The protein below binds the small molecule below.
Small molecule (SMILES): CC(=O)N[C@@H]1[C@@H](O)[C@H](O)[C@@H](CO)O[C@H]1O

Sequence of chain 2.A:
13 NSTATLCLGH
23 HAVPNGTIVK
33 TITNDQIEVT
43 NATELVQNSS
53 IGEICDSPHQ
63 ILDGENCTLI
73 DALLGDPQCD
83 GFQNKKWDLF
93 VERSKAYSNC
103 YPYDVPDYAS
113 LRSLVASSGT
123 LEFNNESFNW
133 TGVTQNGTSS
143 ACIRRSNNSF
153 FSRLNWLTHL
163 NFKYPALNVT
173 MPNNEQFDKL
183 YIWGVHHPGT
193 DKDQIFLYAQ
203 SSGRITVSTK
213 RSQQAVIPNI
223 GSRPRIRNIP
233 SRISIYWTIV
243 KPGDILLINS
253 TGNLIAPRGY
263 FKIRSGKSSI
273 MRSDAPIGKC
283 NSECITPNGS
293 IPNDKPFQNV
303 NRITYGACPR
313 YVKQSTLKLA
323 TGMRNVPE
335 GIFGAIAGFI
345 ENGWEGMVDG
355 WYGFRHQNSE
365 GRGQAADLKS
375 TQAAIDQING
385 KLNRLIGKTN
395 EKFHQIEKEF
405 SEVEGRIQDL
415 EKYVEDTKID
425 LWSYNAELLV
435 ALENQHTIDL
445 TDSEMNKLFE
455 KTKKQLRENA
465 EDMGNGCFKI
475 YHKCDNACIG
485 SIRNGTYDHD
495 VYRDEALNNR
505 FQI

Binding-site contacts:
Ligand atom O7 contacts residue ASN488 of chain 2.A at 4.0 Å.
Ligand atom N2 contacts residue ASN488 of chain 2.A at 3.1 Å (h-bond).
Ligand atom N2 contacts residue THR490 of chain 2.A at 3.7 Å.
Ligand atom O5 contacts residue THR490 of chain 2.A at 4.0 Å.
Ligand atom C1 contacts residue ASN488 of chain 2.A at 1.4 Å.
Ligand atom C7 contacts residue ASN488 of chain 2.A at 3.8 Å.
Ligand atom C5 contacts residue ALA481 of chain 2.A at 4.3 Å (hydrophobic).
Ligand atom O5 contacts residue GLY484 of chain 2.A at 3.4 Å (h-bond).
Ligand atom C1 contacts residue GLY484 of chain 2.A at 4.0 Å.
Ligand atom C6 contacts residue GLY484 of chain 2.A at 4.0 Å.
Ligand atom O5 contacts residue SER485 of chain 2.A at 3.6 Å (h-bond).
Ligand atom C6 contacts residue ALA481 of chain 2.A at 3.3 Å (hydrophobic).
Ligand atom C8 contacts residue THR490 of chain 2.A at 4.2 Å.
Ligand atom C5 contacts residue THR490 of chain 2.A at 4.3 Å.
Ligand atom C2 contacts residue ASN488 of chain 2.A at 2.6 Å.
Ligand atom C5 contacts residue GLY484 of chain 2.A at 4.3 Å.
Ligand atom C6 contacts residue SER485 of chain 2.A at 3.8 Å.
Ligand atom C5 contacts residue ASN488 of chain 2.A at 3.6 Å.
Ligand atom O6 contacts residue ALA481 of chain 2.A at 4.1 Å.
Ligand atom C5 contacts residue SER485 of chain 2.A at 4.1 Å.
Ligand atom O6 contacts residue GLY484 of chain 2.A at 4.3 Å.
Ligand atom C1 contacts residue SER485 of chain 2.A at 4.1 Å.
Ligand atom C3 contacts residue ASN488 of chain 2.A at 3.9 Å.
Ligand atom O5 contacts residue ASN488 of chain 2.A at 2.4 Å (h-bond).
Ligand atom C7 contacts residue THR490 of chain 2.A at 4.4 Å.
Ligand atom C2 contacts residue THR490 of chain 2.A at 4.3 Å.
Ligand atom C4 contacts residue ASN488 of chain 2.A at 4.3 Å.
Ligand atom C1 contacts residue THR490 of chain 2.A at 3.2 Å.